Binding-site contacts:
Ligand atom O11 contacts residue MG1 of chain 1.ADC at 3.8 Å.
Ligand atom C8 contacts residue ZIT1 of chain 1.CLC at 4.1 Å.
Ligand atom C11 contacts residue ZIT1 of chain 1.CLC at 3.9 Å.
Ligand atom O6 contacts residue ZIT1 of chain 1.CLC at 3.8 Å.
Ligand atom O2 contacts residue ZIT1 of chain 1.CLC at 3.4 Å.
Ligand atom C13 contacts residue ZIT1 of chain 1.CLC at 4.2 Å.

This small molecule binds to this protein.
Small molecule (SMILES): CC(=O)[C@H]1O[C@@H](OC2=CCC(/C=C(\C)C(=O)N[C@@H]3[C@H](O)[C@@H](O)[C@H]4OCO[C@H]4[C@@H]3O)=CC2=O)[C@@H](O)[C@@H]1O